Binding-site contacts:
Ligand atom C14 contacts residue ASN20 of chain 1.A at 3.6 Å.
Ligand atom C2 contacts residue ARG23 of chain 1.A at 3.8 Å.
Ligand atom C8 contacts residue ASN20 of chain 1.A at 3.5 Å.
Ligand atom C14 contacts residue SER53 of chain 2.A at 3.9 Å.
Ligand atom C15 contacts residue SER53 of chain 2.A at 3.6 Å.
Ligand atom N contacts residue TYR57 of chain 2.A at 3.5 Å.
Ligand atom C10 contacts residue ARG23 of chain 1.A at 3.3 Å.
Ligand atom N3 contacts residue MET50 of chain 2.A at 3.6 Å (h-bond).
Ligand atom N1 contacts residue MET50 of chain 2.A at 2.8 Å (h-bond).
Ligand atom C14 contacts residue ALA51 of chain 2.A at 3.3 Å (hydrophobic).
Ligand atom N1 contacts residue ASN20 of chain 1.A at 3.9 Å.
Ligand atom C8 contacts residue ARG23 of chain 1.A at 3.5 Å.
Ligand atom N3 contacts residue TYR57 of chain 2.A at 3.6 Å.
Ligand atom N3 contacts residue ALA51 of chain 2.A at 3.9 Å.
Ligand atom C14 contacts residue CYS52 of chain 2.A at 3.8 Å (hydrophobic).
Ligand atom C16 contacts residue CYS52 of chain 2.A at 3.5 Å (hydrophobic).
Ligand atom C15 contacts residue ALA51 of chain 2.A at 3.6 Å (hydrophobic).
Ligand atom C17 contacts residue GLN112 of chain 2.A at 3.6 Å.
Ligand atom C contacts residue MET50 of chain 2.A at 3.5 Å (hydrophobic).
Ligand atom C18 contacts residue GLY54 of chain 2.A at 3.5 Å.
Ligand atom CL contacts residue CYS52 of chain 2.A at 3.4 Å.
Ligand atom C contacts residue TYR57 of chain 2.A at 3.4 Å (hydrophobic).
Ligand atom C19 contacts residue LEU24 of chain 1.A at 3.7 Å (hydrophobic).
Ligand atom N contacts residue ARG23 of chain 1.A at 3.8 Å.
Ligand atom C7 contacts residue ARG23 of chain 1.A at 3.5 Å.
Ligand atom C19 contacts residue ASN20 of chain 1.A at 3.4 Å.
Ligand atom C6 contacts residue ARG23 of chain 1.A at 3.8 Å.
Ligand atom C17 contacts residue GLY54 of chain 2.A at 3.4 Å.
Ligand atom N2 contacts residue ARG23 of chain 1.A at 3.0 Å (salt-bridge).
Ligand atom C12 contacts residue MET50 of chain 2.A at 3.7 Å (hydrophobic).
Ligand atom C19 contacts residue TYR57 of chain 2.A at 3.6 Å (hydrophobic).
Ligand atom C3 contacts residue ARG23 of chain 1.A at 3.8 Å.
Ligand atom CL contacts residue MET113 of chain 2.A at 3.8 Å.
Ligand atom N2 contacts residue TYR57 of chain 2.A at 3.5 Å.
Ligand atom N3 contacts residue ASN20 of chain 1.A at 3.3 Å.
Ligand atom N1 contacts residue TYR57 of chain 2.A at 3.6 Å.
Ligand atom CL contacts residue GLN112 of chain 2.A at 3.6 Å.
Ligand atom C15 contacts residue CYS52 of chain 2.A at 3.2 Å (hydrophobic).
Ligand atom C contacts residue ASN20 of chain 1.A at 3.7 Å.
Ligand atom C10 contacts residue TYR57 of chain 2.A at 3.8 Å (hydrophobic).

Sequence of chain 1.A:
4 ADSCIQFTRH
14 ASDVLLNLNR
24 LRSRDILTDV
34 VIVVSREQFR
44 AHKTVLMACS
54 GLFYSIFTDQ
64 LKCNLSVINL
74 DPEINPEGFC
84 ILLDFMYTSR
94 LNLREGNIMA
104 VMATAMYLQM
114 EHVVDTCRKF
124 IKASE

Sequence of chain 2.A:
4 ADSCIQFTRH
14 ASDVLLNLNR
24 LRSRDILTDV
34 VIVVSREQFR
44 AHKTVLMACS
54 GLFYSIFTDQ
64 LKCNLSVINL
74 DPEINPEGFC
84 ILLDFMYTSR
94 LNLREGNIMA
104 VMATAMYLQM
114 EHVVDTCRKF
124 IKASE

This small molecule binds to this protein.
Small molecule (SMILES): COc1ccc([C@H]2C[C@@H](c3ccc(Cl)cc3)Nc3ncnn32)c(OC)c1OC